Binding-site contacts:
Ligand atom CM5 contacts residue ARG380 of chain 1.B at 3.6 Å.
Ligand atom C6 contacts residue PEG1 of chain 1.NA at 4.3 Å.
Ligand atom C4 contacts residue GLN376 of chain 1.B at 4.4 Å.
Ligand atom C6 contacts residue CYS611 of chain 1.B at 1.7 Å (hydrophobic).
Ligand atom C2 contacts residue CYS611 of chain 1.B at 4.1 Å (hydrophobic).
Ligand atom C5 contacts residue PEG1 of chain 1.NA at 3.8 Å.
Ligand atom C1 contacts residue PEG1 of chain 1.NA at 4.4 Å.
Ligand atom C5 contacts residue ARG380 of chain 1.B at 3.7 Å.
Ligand atom O4 contacts residue GLN376 of chain 1.B at 3.3 Å.
Ligand atom C1 contacts residue CYS611 of chain 1.B at 2.8 Å (hydrophobic).
Ligand atom O2 contacts residue PEG1 of chain 1.NA at 4.4 Å.
Ligand atom CM5 contacts residue LYS379 of chain 1.B at 4.5 Å.
Ligand atom CM3 contacts residue GLN376 of chain 1.B at 4.5 Å.
Ligand atom C4 contacts residue ARG380 of chain 1.B at 4.0 Å.
Ligand atom CM3 contacts residue PEG1 of chain 1.NA at 4.3 Å.
Ligand atom CM5 contacts residue CYS611 of chain 1.B at 3.0 Å (hydrophobic).
Ligand atom CM5 contacts residue PEG1 of chain 1.NA at 4.0 Å.
Ligand atom C4 contacts residue PEG1 of chain 1.NA at 3.7 Å.
Ligand atom O3 contacts residue GLN376 of chain 1.B at 4.3 Å.
Ligand atom CM5 contacts residue GLN376 of chain 1.B at 3.6 Å.
Ligand atom O1 contacts residue CYS611 of chain 1.B at 2.6 Å (h-bond).
Ligand atom CM3 contacts residue GLU272 of chain 1.B at 3.6 Å.
Ligand atom C2 contacts residue PEG1 of chain 1.NA at 4.2 Å.
Ligand atom CM2 contacts residue PEG1 of chain 1.NA at 3.3 Å.
Ligand atom C5 contacts residue CYS611 of chain 1.B at 2.7 Å (hydrophobic).
Ligand atom O4 contacts residue ARG380 of chain 1.B at 4.3 Å.
Ligand atom C4 contacts residue CYS611 of chain 1.B at 4.0 Å (hydrophobic).
Ligand atom C3 contacts residue PEG1 of chain 1.NA at 4.2 Å.
Ligand atom C6 contacts residue ARG380 of chain 1.B at 4.2 Å.
Ligand atom O4 contacts residue PEG1 of chain 1.NA at 3.0 Å (h-bond).

Sequence of chain 1.B:
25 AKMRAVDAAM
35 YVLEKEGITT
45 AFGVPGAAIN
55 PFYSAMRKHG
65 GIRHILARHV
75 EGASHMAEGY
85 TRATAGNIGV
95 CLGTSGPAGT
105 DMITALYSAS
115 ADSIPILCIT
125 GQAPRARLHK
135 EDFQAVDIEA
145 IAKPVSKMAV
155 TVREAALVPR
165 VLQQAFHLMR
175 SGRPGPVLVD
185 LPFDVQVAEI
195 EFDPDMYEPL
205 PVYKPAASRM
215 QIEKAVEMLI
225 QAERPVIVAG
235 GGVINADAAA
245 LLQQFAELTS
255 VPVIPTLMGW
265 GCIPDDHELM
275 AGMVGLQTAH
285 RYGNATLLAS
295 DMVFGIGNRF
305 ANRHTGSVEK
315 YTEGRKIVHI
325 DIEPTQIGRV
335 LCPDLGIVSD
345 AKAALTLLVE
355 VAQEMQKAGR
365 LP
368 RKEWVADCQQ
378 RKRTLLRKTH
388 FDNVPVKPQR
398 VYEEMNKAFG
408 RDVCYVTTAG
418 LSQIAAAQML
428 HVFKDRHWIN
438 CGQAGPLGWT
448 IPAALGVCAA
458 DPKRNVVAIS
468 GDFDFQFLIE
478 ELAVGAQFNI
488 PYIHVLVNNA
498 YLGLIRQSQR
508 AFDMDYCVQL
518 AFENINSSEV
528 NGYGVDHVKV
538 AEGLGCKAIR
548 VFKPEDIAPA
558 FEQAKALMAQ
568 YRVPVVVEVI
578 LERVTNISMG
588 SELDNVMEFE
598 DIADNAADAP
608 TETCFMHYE

The small molecule below binds the protein below.
Small molecule (SMILES): COC1=C(OC)C(=O)C(C)=CC1=O